Sequence of chain 3.C:
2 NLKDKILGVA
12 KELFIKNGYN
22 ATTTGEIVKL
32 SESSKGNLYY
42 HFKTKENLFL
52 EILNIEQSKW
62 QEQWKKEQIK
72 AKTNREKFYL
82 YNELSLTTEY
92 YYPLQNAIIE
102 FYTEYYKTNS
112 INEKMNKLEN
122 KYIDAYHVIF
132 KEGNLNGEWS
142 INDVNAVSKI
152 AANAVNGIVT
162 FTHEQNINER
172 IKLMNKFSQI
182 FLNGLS

Binding-site contacts:
Ligand atom C1 contacts residue ASN157 of chain 3.C at 3.8 Å.
Ligand atom C13 contacts residue ASN157 of chain 3.C at 4.1 Å.
Ligand atom C22 contacts residue GLU90 of chain 3.C at 3.3 Å.
Ligand atom C24 contacts residue ASN154 of chain 3.C at 4.1 Å.
Ligand atom C4 contacts residue TYR103 of chain 3.C at 3.4 Å (hydrophobic).
Ligand atom C7 contacts residue ASN157 of chain 3.C at 3.5 Å.
Ligand atom C8 contacts residue ASN157 of chain 3.C at 4.0 Å.
Ligand atom C18 contacts residue ASN157 of chain 3.C at 3.7 Å.
Ligand atom N3 contacts residue ILE124 of chain 3.C at 4.0 Å.
Ligand atom C7 contacts residue GLU90 of chain 3.C at 4.2 Å.
Ligand atom C23 contacts residue GLU90 of chain 3.C at 3.5 Å.
Ligand atom C24 contacts residue ILE124 of chain 3.C at 3.5 Å (hydrophobic).
Ligand atom C13 contacts residue GLU90 of chain 3.C at 3.6 Å.
Ligand atom C25 contacts residue ASN154 of chain 3.C at 3.3 Å.
Ligand atom C12 contacts residue GLU90 of chain 3.C at 2.9 Å.
Ligand atom C22 contacts residue THR89 of chain 3.C at 4.1 Å.
Ligand atom C23 contacts residue TYR93 of chain 3.C at 3.8 Å (hydrophobic).
Ligand atom C15 contacts residue TYR123 of chain 3.C at 4.0 Å (hydrophobic).
Ligand atom C8 contacts residue GLU90 of chain 3.C at 3.5 Å.
Ligand atom C18 contacts residue ASN154 of chain 3.C at 3.7 Å.
Ligand atom C25 contacts residue ALA153 of chain 3.C at 3.2 Å (hydrophobic).
Ligand atom C4 contacts residue ILE99 of chain 3.C at 4.2 Å (hydrophobic).
Ligand atom C5 contacts residue TYR103 of chain 3.C at 3.9 Å (hydrophobic).
Ligand atom C11 contacts residue GLU90 of chain 3.C at 2.8 Å.
Ligand atom N2 contacts residue GLU90 of chain 3.C at 3.0 Å (salt-bridge).
Ligand atom C9 contacts residue GLU90 of chain 3.C at 3.0 Å.
Ligand atom C18 contacts residue PHE162 of chain 3.A at 4.1 Å (hydrophobic).
Ligand atom C2 contacts residue ASN157 of chain 3.C at 3.7 Å.
Ligand atom C16 contacts residue GLU120 of chain 3.C at 3.8 Å.
Ligand atom C6 contacts residue GLN96 of chain 3.C at 4.0 Å.
Ligand atom C17 contacts residue ASN154 of chain 3.C at 4.2 Å.
Ligand atom C22 contacts residue TRP61 of chain 3.C at 3.6 Å (hydrophobic).
Ligand atom C19 contacts residue ASN157 of chain 3.C at 2.8 Å.
Ligand atom C25 contacts residue ILE124 of chain 3.C at 3.6 Å (hydrophobic).
Ligand atom C10 contacts residue GLN96 of chain 3.C at 4.1 Å.
Ligand atom C24 contacts residue GLU120 of chain 3.C at 3.3 Å.
Ligand atom N3 contacts residue GLU120 of chain 3.C at 4.2 Å.
Ligand atom C14 contacts residue ASN157 of chain 3.C at 3.7 Å.
Ligand atom N3 contacts residue ASN154 of chain 3.C at 3.7 Å.
Ligand atom C10 contacts residue GLU90 of chain 3.C at 2.8 Å.

A protein and the small-molecule ligand that binds it are described below.
Small molecule (SMILES): CN(C)c1ccc(C(=C2C=CC(=[N+](C)C)C=C2)c2ccccc2)cc1

Sequence of chain 3.A:
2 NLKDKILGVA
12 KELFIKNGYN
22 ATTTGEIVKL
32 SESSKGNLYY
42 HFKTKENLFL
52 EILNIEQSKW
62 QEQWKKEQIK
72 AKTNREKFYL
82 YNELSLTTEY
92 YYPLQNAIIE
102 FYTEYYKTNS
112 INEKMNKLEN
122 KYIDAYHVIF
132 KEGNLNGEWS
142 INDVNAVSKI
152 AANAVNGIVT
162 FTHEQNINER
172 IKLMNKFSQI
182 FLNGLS